Sequence of chain 6.Q:
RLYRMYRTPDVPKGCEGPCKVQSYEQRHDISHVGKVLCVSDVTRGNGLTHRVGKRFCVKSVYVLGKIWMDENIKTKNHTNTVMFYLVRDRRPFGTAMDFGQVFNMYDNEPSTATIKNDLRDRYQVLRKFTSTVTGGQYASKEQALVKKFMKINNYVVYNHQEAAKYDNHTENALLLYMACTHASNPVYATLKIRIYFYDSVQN

Binding-site contacts:
Ligand atom C2' contacts residue ASN218 of chain 10.S at 3.5 Å.
Ligand atom OP2 contacts residue LYS120 of chain 6.O at 3.4 Å (salt-bridge).
Ligand atom N3 contacts residue TYR196 of chain 6.Q at 3.6 Å.
Ligand atom OP2 contacts residue ARG194 of chain 6.Q at 3.1 Å (salt-bridge).
Ligand atom O4' contacts residue GLN116 of chain 6.O at 3.5 Å (h-bond).
Ligand atom C5' contacts residue ARG70 of chain 10.S at 3.4 Å.
Ligand atom C2' contacts residue CYS19 of chain 6.Q at 3.7 Å (hydrophobic).
Ligand atom O3' contacts residue LEU118 of chain 6.O at 3.5 Å (h-bond).
Ligand atom N3 contacts residue PHE149 of chain 6.Q at 3.5 Å.
Ligand atom C1' contacts residue ARG80 of chain 6.O at 3.7 Å.
Ligand atom P contacts residue TYR196 of chain 6.Q at 3.5 Å.
Ligand atom O2 contacts residue TYR196 of chain 6.Q at 3.2 Å.
Ligand atom O5' contacts residue ARG112 of chain 6.O at 3.5 Å.
Ligand atom OP2 contacts residue ARG70 of chain 10.S at 2.5 Å (salt-bridge).
Ligand atom C5' contacts residue ARG112 of chain 6.O at 3.6 Å.
Ligand atom C6 contacts residue PHE149 of chain 6.Q at 3.4 Å (hydrophobic).
Ligand atom OP2 contacts residue TYR62 of chain 6.Q at 2.8 Å (h-bond).
Ligand atom O3' contacts residue ASP113 of chain 6.O at 3.6 Å (salt-bridge).
Ligand atom C2' contacts residue TYR196 of chain 6.Q at 3.0 Å (hydrophobic).
Ligand atom C5' contacts residue ASP113 of chain 6.O at 3.7 Å.
Ligand atom C2 contacts residue TYR196 of chain 6.Q at 3.7 Å (hydrophobic).
Ligand atom C4 contacts residue PHE149 of chain 6.Q at 3.5 Å (hydrophobic).
Ligand atom C5' contacts residue LYS120 of chain 6.O at 3.5 Å.
Ligand atom N6 contacts residue PHE149 of chain 6.Q at 3.6 Å.
Ligand atom O4' contacts residue ARG80 of chain 6.O at 3.4 Å (salt-bridge).
Ligand atom OP1 contacts residue ASP113 of chain 6.O at 2.9 Å (salt-bridge).
Ligand atom OP1 contacts residue LYS120 of chain 6.O at 2.9 Å (salt-bridge).
Ligand atom OP1 contacts residue ARG119 of chain 6.O at 3.5 Å.
Ligand atom C5 contacts residue TYR198 of chain 6.Q at 3.5 Å (hydrophobic).
Ligand atom C6 contacts residue CYS19 of chain 6.Q at 3.7 Å (hydrophobic).
Ligand atom N4 contacts residue LYS59 of chain 6.Q at 3.6 Å.
Ligand atom C5 contacts residue PHE149 of chain 6.Q at 3.4 Å (hydrophobic).
Ligand atom OP2 contacts residue ASN218 of chain 10.S at 3.1 Å (h-bond).
Ligand atom C3' contacts residue TYR196 of chain 6.Q at 3.1 Å (hydrophobic).
Ligand atom C2 contacts residue PHE149 of chain 6.Q at 3.4 Å (hydrophobic).
Ligand atom OP2 contacts residue TYR196 of chain 6.Q at 2.8 Å (h-bond).
Ligand atom N1 contacts residue PHE149 of chain 6.Q at 3.4 Å.
Ligand atom O3' contacts residue TYR196 of chain 6.Q at 2.9 Å (h-bond).
Ligand atom N4 contacts residue SER60 of chain 6.Q at 3.5 Å (h-bond).
Ligand atom OP1 contacts residue ARG112 of chain 6.O at 2.9 Å (salt-bridge).

Sequence of chain 6.O:
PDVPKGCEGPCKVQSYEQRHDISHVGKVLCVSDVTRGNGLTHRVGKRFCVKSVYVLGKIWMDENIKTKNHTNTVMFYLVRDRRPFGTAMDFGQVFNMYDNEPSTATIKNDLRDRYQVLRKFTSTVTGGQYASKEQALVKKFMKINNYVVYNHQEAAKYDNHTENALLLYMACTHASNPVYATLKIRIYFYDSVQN

Sequence of chain 10.S:
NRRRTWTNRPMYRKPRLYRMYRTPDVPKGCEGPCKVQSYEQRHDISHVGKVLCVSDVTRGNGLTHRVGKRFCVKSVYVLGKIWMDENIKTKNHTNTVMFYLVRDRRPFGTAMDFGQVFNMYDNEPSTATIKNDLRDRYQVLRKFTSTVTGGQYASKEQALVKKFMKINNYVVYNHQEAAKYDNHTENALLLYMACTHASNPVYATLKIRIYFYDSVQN

A small-molecule ligand and the protein it binds are described below.
Small molecule (SMILES): Nc1ccn([C@H]2C[C@H](O[P](=O)(O)OC[C@H]3O[C@@H](n4cnc5c(N)ncnc54)C[C@@H]3O[P](=O)(O)OC[C@H]3O[C@@H](n4ccc(N)nc4=O)C[C@@H]3O)[C@@H](CO[P](=O)(O)O[C@H]3C[C@H](n4ccc(N)nc4=O)O[C@@H]3CO[P](=O)(O)O[C@H]3C[C@H](n4cnc5c(N)ncnc54)O[C@@H]3CO[P](=O)(O)O[C@H]3C[C@H](n4cnc5c(N)ncnc54)O[C@@H]3CO[P](=O)(O)O[C@H]3C[C@H](n4ccc(N)nc4=O)O[C@@H]3COP(=O)=O)O2)c(=O)n1